The small molecule below binds the protein below.
Small molecule (SMILES): CC(=O)N[C@@H]1[C@@H](O)[C@H](O)[C@@H](CO)O[C@H]1O

Binding-site contacts:
Ligand atom C4 contacts residue LEU902 of chain 1.B at 4.2 Å (hydrophobic).
Ligand atom C8 contacts residue ASN697 of chain 1.B at 4.1 Å.
Ligand atom O4 contacts residue LEU902 of chain 1.B at 3.6 Å.
Ligand atom C6 contacts residue GLN906 of chain 1.B at 4.4 Å.
Ligand atom C2 contacts residue ASN697 of chain 1.B at 2.5 Å.
Ligand atom C5 contacts residue GLN906 of chain 1.B at 4.1 Å.
Ligand atom C8 contacts residue THR696 of chain 1.B at 4.4 Å.
Ligand atom C7 contacts residue ASN697 of chain 1.B at 3.4 Å.
Ligand atom C5 contacts residue LEU902 of chain 1.B at 4.0 Å (hydrophobic).
Ligand atom O5 contacts residue GLN906 of chain 1.B at 4.5 Å.
Ligand atom C1 contacts residue ASN697 of chain 1.B at 1.4 Å.
Ligand atom O7 contacts residue ASN697 of chain 1.B at 3.5 Å (h-bond).
Ligand atom C3 contacts residue ASN697 of chain 1.B at 3.8 Å.
Ligand atom C4 contacts residue ASN697 of chain 1.B at 4.2 Å.
Ligand atom C5 contacts residue ASN697 of chain 1.B at 3.7 Å.
Ligand atom N2 contacts residue ASN697 of chain 1.B at 2.9 Å (h-bond).
Ligand atom O5 contacts residue ASN697 of chain 1.B at 2.4 Å (h-bond).
Ligand atom C3 contacts residue LEU902 of chain 1.B at 4.2 Å (hydrophobic).
Ligand atom O7 contacts residue GLN1051 of chain 1.B at 4.5 Å.

Sequence of chain 1.B:
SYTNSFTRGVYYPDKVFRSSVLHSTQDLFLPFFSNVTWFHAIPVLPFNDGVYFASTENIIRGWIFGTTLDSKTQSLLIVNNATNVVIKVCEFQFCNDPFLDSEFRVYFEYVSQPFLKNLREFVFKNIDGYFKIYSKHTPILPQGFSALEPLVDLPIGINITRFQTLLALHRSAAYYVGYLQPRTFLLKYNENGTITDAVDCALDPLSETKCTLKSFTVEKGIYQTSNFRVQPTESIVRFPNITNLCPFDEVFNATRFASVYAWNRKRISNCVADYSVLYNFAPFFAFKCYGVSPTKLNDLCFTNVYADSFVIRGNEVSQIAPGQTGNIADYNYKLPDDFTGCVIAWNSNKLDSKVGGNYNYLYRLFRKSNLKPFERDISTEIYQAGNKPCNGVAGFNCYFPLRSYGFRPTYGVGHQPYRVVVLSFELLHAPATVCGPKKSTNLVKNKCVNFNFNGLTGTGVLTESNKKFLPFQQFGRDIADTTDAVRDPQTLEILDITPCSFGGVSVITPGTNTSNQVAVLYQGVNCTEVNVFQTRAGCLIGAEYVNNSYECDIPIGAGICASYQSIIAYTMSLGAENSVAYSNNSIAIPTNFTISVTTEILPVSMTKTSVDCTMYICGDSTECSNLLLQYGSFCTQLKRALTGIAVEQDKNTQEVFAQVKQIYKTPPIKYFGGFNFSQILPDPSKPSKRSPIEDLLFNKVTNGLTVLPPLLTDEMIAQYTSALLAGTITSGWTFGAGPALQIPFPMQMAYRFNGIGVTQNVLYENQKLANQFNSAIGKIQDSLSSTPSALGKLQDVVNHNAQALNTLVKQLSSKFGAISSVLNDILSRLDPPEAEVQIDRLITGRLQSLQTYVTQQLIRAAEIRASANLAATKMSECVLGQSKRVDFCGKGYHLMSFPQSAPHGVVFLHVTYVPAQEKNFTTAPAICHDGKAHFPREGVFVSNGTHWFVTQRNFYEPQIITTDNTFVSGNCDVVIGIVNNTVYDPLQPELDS